The protein below binds the small molecule below.
Small molecule (SMILES): CC(=O)N[C@@H]1[C@@H](O)[C@H](O)[C@@H](CO)O[C@H]1O

Sequence of chain 1.B:
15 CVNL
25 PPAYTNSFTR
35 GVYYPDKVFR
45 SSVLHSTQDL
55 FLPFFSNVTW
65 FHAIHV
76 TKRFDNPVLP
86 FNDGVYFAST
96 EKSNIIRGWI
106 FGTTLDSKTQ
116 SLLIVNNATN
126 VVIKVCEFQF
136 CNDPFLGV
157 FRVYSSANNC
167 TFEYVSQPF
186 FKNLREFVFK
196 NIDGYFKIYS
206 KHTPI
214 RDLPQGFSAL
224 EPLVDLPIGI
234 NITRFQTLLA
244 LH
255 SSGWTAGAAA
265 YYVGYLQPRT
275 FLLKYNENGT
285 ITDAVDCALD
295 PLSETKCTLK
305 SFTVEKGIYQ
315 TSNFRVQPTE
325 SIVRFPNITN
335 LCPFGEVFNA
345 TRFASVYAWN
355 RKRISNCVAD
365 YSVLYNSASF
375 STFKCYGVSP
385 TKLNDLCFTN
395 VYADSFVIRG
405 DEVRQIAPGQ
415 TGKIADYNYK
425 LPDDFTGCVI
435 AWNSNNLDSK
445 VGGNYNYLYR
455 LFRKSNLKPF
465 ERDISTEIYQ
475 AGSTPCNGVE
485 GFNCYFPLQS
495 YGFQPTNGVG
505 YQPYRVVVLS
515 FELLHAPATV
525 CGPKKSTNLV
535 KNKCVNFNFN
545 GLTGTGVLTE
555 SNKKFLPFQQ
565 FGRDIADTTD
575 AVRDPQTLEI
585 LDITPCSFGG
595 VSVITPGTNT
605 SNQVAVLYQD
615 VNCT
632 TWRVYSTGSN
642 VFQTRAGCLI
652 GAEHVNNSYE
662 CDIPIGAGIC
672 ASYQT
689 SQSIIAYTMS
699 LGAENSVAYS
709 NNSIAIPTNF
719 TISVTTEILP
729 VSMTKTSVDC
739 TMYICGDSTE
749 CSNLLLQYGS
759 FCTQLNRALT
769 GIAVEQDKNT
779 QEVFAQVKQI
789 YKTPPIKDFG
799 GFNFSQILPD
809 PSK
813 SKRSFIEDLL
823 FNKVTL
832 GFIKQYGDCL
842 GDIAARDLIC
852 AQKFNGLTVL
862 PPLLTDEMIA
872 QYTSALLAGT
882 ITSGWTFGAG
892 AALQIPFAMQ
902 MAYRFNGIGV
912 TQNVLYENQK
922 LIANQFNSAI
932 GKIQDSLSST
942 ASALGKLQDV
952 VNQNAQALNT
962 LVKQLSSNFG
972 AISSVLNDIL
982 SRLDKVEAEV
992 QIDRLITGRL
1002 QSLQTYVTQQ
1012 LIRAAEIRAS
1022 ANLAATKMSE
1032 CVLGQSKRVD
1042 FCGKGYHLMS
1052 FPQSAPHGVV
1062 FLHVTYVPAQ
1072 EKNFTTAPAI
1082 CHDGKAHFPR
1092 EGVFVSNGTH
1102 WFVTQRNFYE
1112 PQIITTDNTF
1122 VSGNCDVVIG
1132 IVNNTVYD

Binding-site contacts:
Ligand atom C6 contacts residue ASN282 of chain 1.B at 4.3 Å.
Ligand atom O3 contacts residue ASN282 of chain 1.B at 4.3 Å.
Ligand atom C3 contacts residue ASN282 of chain 1.B at 3.9 Å.
Ligand atom O5 contacts residue ASN282 of chain 1.B at 3.4 Å (h-bond).
Ligand atom O7 contacts residue ASN282 of chain 1.B at 3.6 Å.
Ligand atom C4 contacts residue ASN282 of chain 1.B at 3.6 Å.
Ligand atom C7 contacts residue GLU281 of chain 1.B at 3.6 Å.
Ligand atom O7 contacts residue ASN280 of chain 1.B at 4.2 Å.
Ligand atom C2 contacts residue ASN282 of chain 1.B at 3.3 Å.
Ligand atom C5 contacts residue ASN282 of chain 1.B at 3.9 Å.
Ligand atom O7 contacts residue GLU281 of chain 1.B at 2.8 Å (salt-bridge).
Ligand atom C8 contacts residue GLU281 of chain 1.B at 3.8 Å.
Ligand atom N2 contacts residue ASN282 of chain 1.B at 4.5 Å.
Ligand atom C1 contacts residue ASN282 of chain 1.B at 3.6 Å.